The protein below binds the small molecule below.
Small molecule (SMILES): CSCC[C@H](NC(=O)[C@H](CCCN=C(N)N)NC(=O)[C@H](CO)NC(=O)[C@H](C)N)C(=O)N[C@@H](CCC(=O)O)C(=O)N[C@@H](CCC(=O)O)C(=O)N[C@H](C(=O)N[C@@H](CC(=O)O)C(=O)O)C(C)C

Binding-site contacts:
Ligand atom OD2 contacts residue LYS82 of chain 1.A at 3.9 Å.
Ligand atom OXT contacts residue ARG12 of chain 1.A at 3.2 Å (salt-bridge).
Ligand atom NH1 contacts residue ASN113 of chain 1.A at 3.9 Å.
Ligand atom OD1 contacts residue LYS82 of chain 1.A at 3.0 Å.
Ligand atom C contacts residue MSE55 of chain 1.A at 3.9 Å.
Ligand atom O contacts residue ASN52 of chain 1.A at 2.9 Å (h-bond).
Ligand atom OD2 contacts residue ARG51 of chain 1.A at 2.5 Å (salt-bridge).
Ligand atom CG contacts residue PHE85 of chain 1.A at 3.0 Å (hydrophobic).
Ligand atom SD contacts residue LYS82 of chain 1.A at 3.8 Å.
Ligand atom O contacts residue VAL48 of chain 1.A at 3.9 Å.
Ligand atom CA contacts residue ASN52 of chain 1.A at 3.8 Å.
Ligand atom CB contacts residue ASN52 of chain 1.A at 3.0 Å.
Ligand atom CG1 contacts residue ASN52 of chain 1.A at 3.4 Å.
Ligand atom CE contacts residue VAL81 of chain 1.A at 3.3 Å (hydrophobic).
Ligand atom OE1 contacts residue LYS59 of chain 1.A at 2.6 Å (salt-bridge).
Ligand atom OE1 contacts residue MSE55 of chain 1.A at 3.6 Å.
Ligand atom C contacts residue ARG12 of chain 1.A at 3.8 Å.
Ligand atom O contacts residue LYS82 of chain 1.A at 3.0 Å (salt-bridge).
Ligand atom CA contacts residue ASP114 of chain 1.A at 3.8 Å.
Ligand atom N contacts residue ASP114 of chain 1.A at 3.9 Å.
Ligand atom CE contacts residue PHE85 of chain 1.A at 3.1 Å (hydrophobic).
Ligand atom CD contacts residue MSE55 of chain 1.A at 3.9 Å.
Ligand atom CG1 contacts residue MSE55 of chain 1.A at 3.5 Å.
Ligand atom C contacts residue ASN52 of chain 1.A at 3.9 Å.
Ligand atom C contacts residue ASN16 of chain 1.A at 3.9 Å.
Ligand atom CG2 contacts residue VAL19 of chain 1.A at 3.9 Å (hydrophobic).
Ligand atom O contacts residue ARG12 of chain 1.A at 3.4 Å (salt-bridge).
Ligand atom CG contacts residue LYS82 of chain 1.A at 3.9 Å.
Ligand atom CD contacts residue LYS59 of chain 1.A at 3.8 Å.
Ligand atom CG contacts residue ARG51 of chain 1.A at 3.8 Å.
Ligand atom N contacts residue MSE55 of chain 1.A at 3.8 Å.
Ligand atom CG contacts residue LYS82 of chain 1.A at 3.9 Å.
Ligand atom SD contacts residue PHE85 of chain 1.A at 3.8 Å.
Ligand atom O contacts residue ASN16 of chain 1.A at 3.0 Å (h-bond).
Ligand atom CG1 contacts residue ARG86 of chain 1.A at 3.5 Å.
Ligand atom C contacts residue ASN52 of chain 1.A at 3.8 Å.
Ligand atom CG2 contacts residue TYR31 of chain 1.A at 3.7 Å (hydrophobic).
Ligand atom N contacts residue ASN52 of chain 1.A at 3.3 Å (h-bond).
Ligand atom CB contacts residue PHE85 of chain 1.A at 3.2 Å (hydrophobic).
Ligand atom CG2 contacts residue ASN16 of chain 1.A at 3.6 Å.

Sequence of chain 1.A:
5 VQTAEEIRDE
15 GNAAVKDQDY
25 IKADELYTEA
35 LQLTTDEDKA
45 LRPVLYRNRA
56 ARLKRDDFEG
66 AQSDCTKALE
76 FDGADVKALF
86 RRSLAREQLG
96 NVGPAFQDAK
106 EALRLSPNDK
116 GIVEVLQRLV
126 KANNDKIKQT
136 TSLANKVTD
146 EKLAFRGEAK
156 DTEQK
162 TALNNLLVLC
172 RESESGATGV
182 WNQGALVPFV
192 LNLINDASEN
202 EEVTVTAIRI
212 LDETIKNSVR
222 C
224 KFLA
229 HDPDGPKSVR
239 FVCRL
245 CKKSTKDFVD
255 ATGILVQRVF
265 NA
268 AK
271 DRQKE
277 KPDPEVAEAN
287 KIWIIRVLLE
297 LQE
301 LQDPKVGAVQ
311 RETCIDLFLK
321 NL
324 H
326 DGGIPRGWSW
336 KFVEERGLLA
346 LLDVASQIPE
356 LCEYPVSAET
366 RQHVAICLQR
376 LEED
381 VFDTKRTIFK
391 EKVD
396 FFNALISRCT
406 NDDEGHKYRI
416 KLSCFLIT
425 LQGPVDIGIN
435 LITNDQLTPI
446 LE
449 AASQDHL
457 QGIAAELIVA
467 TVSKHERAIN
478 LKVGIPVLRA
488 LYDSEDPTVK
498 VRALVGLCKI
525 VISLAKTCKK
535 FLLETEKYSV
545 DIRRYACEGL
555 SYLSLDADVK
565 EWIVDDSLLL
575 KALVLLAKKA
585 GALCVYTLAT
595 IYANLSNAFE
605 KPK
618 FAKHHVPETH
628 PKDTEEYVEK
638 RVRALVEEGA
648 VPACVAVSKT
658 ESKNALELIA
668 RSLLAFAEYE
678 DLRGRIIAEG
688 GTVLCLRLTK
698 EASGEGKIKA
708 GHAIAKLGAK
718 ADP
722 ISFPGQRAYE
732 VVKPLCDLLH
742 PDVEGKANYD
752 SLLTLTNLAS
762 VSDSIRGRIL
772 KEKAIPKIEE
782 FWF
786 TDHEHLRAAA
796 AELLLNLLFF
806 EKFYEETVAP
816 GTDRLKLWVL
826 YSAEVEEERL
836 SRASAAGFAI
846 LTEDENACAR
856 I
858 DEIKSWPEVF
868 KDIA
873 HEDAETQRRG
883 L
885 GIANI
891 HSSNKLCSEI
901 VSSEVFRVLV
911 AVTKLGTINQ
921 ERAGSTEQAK